Binding-site contacts:
Ligand atom C contacts residue THR235 of chain 8.X at 3.6 Å.
Ligand atom C contacts residue ASN281 of chain 8.X at 3.8 Å.
Ligand atom O contacts residue ASN281 of chain 8.X at 2.6 Å (h-bond).
Ligand atom CB contacts residue LEU286 of chain 8.X at 3.9 Å (hydrophobic).
Ligand atom CG2 contacts residue ASN281 of chain 8.X at 3.6 Å.
Ligand atom CG2 contacts residue LEU286 of chain 8.X at 3.7 Å (hydrophobic).
Ligand atom C contacts residue ASN227 of chain 8.X at 3.5 Å.
Ligand atom O contacts residue LYS234 of chain 8.X at 3.6 Å.
Ligand atom CG1 contacts residue VAL280 of chain 8.X at 4.0 Å (hydrophobic).
Ligand atom CA contacts residue THR235 of chain 8.X at 3.6 Å.
Ligand atom CD contacts residue HIS277 of chain 8.X at 3.9 Å.
Ligand atom O contacts residue THR235 of chain 8.X at 3.1 Å (h-bond).
Ligand atom O contacts residue HIS277 of chain 8.X at 3.4 Å.
Ligand atom CD1 contacts residue TYR94 of chain 8.X at 3.5 Å (hydrophobic).
Ligand atom CG2 contacts residue HIS277 of chain 8.X at 3.3 Å.
Ligand atom C contacts residue LEU286 of chain 8.X at 3.8 Å (hydrophobic).
Ligand atom CG contacts residue ASP233 of chain 8.X at 3.0 Å.
Ligand atom CG contacts residue LYS234 of chain 8.X at 3.3 Å.
Ligand atom O contacts residue ASN227 of chain 8.X at 3.6 Å.
Ligand atom C contacts residue THR235 of chain 8.X at 3.6 Å.
Ligand atom CB contacts residue TYR238 of chain 8.X at 3.6 Å (hydrophobic).
Ligand atom O contacts residue LEU286 of chain 8.X at 3.2 Å.
Ligand atom CB contacts residue ASP233 of chain 8.X at 3.0 Å.
Ligand atom N contacts residue ASN227 of chain 8.X at 3.0 Å (h-bond).
Ligand atom CG2 contacts residue GLU236 of chain 8.X at 3.3 Å.
Ligand atom CG2 contacts residue PHE278 of chain 8.X at 3.7 Å (hydrophobic).
Ligand atom C contacts residue THR235 of chain 8.X at 3.6 Å.
Ligand atom O contacts residue TYR94 of chain 8.X at 2.9 Å.
Ligand atom N contacts residue THR235 of chain 8.X at 3.9 Å.
Ligand atom CG contacts residue TYR273 of chain 8.X at 3.6 Å (hydrophobic).
Ligand atom CA contacts residue ASN227 of chain 8.X at 3.7 Å.
Ligand atom N contacts residue THR235 of chain 8.X at 3.5 Å (h-bond).
Ligand atom CD contacts residue TYR273 of chain 8.X at 3.3 Å (hydrophobic).
Ligand atom CD1 contacts residue TYR91 of chain 8.X at 3.9 Å (hydrophobic).
Ligand atom C contacts residue TYR94 of chain 8.X at 4.0 Å (hydrophobic).
Ligand atom O contacts residue THR235 of chain 8.X at 3.0 Å (h-bond).
Ligand atom N contacts residue TYR273 of chain 8.X at 3.9 Å.
Ligand atom CB contacts residue HIS277 of chain 8.X at 3.7 Å.
Ligand atom CG1 contacts residue TYR94 of chain 8.X at 3.8 Å (hydrophobic).
Ligand atom CG contacts residue HIS277 of chain 8.X at 3.8 Å.

A small-molecule ligand and the protein it binds are described below.
Small molecule (SMILES): CC[C@H](C)[C@H](NC(=O)[C@H](CO)NC(=O)[C@H](CCCN=C(N)N)NC(=O)[C@@H](NC(=O)[C@@H]1CCCN1C(=O)[C@@H]1CCCN1C(=O)[C@H](C)N)C(C)C)C(=O)N[C@H](C=O)Cc1ccc(O)cc1

Sequence of chain 8.X:
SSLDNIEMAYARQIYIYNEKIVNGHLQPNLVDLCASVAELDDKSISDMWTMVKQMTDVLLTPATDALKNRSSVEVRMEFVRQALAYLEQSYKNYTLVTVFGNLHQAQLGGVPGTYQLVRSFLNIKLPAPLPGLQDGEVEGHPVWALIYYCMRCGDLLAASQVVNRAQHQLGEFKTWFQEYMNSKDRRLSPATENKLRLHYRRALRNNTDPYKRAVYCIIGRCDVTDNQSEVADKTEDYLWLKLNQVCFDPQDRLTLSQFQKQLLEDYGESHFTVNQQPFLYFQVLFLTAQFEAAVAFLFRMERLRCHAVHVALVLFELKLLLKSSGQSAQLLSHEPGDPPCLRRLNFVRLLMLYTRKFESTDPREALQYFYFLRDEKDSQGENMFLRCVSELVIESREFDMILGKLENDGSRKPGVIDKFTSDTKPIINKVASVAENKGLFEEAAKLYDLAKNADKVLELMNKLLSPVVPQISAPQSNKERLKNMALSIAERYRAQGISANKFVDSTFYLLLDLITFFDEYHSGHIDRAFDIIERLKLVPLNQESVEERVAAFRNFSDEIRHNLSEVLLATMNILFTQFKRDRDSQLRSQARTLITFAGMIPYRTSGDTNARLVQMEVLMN